A protein and the small-molecule ligand that binds it are described below.
Small molecule (SMILES): CC(=O)N[C@H]1[C@H](O[C@H]2[C@H](O)[C@@H](NC(C)=O)CO[C@@H]2CO)O[C@H](CO)[C@@H](O)[C@@H]1O

Sequence of chain 1.I:
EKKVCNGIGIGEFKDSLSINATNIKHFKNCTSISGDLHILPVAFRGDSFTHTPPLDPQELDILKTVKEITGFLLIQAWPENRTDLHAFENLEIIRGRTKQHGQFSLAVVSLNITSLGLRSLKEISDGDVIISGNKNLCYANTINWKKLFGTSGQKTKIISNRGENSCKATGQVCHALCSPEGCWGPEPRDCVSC

Binding-site contacts:
Ligand atom C5 contacts residue ASN138 of chain 1.I at 3.5 Å.
Ligand atom N2 contacts residue ASN114 of chain 1.I at 3.0 Å (h-bond).
Ligand atom C6 contacts residue THR116 of chain 1.I at 4.2 Å.
Ligand atom C7 contacts residue GLU82 of chain 1.I at 3.8 Å.
Ligand atom O7 contacts residue ASN83 of chain 1.I at 3.8 Å.
Ligand atom C3 contacts residue ASN114 of chain 1.I at 3.8 Å.
Ligand atom O6 contacts residue THR116 of chain 1.I at 3.2 Å.
Ligand atom N2 contacts residue GLU82 of chain 1.I at 3.7 Å.
Ligand atom C1 contacts residue ASN138 of chain 1.I at 3.8 Å.
Ligand atom C7 contacts residue ASN114 of chain 1.I at 3.8 Å.
Ligand atom C5 contacts residue ASN114 of chain 1.I at 3.6 Å.
Ligand atom C2 contacts residue ASN114 of chain 1.I at 2.4 Å.
Ligand atom C4 contacts residue ASN114 of chain 1.I at 4.1 Å.
Ligand atom O7 contacts residue GLU82 of chain 1.I at 3.5 Å (salt-bridge).
Ligand atom O7 contacts residue ASN114 of chain 1.I at 4.1 Å.
Ligand atom O5 contacts residue ASN138 of chain 1.I at 3.2 Å (h-bond).
Ligand atom O5 contacts residue ASN114 of chain 1.I at 2.3 Å (h-bond).
Ligand atom C2 contacts residue GLU82 of chain 1.I at 3.9 Å.
Ligand atom O6 contacts residue ASN138 of chain 1.I at 4.4 Å.
Ligand atom C6 contacts residue ASN138 of chain 1.I at 3.6 Å.
Ligand atom C1 contacts residue ASN114 of chain 1.I at 1.4 Å.
Ligand atom C8 contacts residue GLU82 of chain 1.I at 3.6 Å.
Ligand atom C1 contacts residue GLU82 of chain 1.I at 4.1 Å.